Binding-site contacts:
Ligand atom O5 contacts residue THR256 of chain 1.A at 2.9 Å (h-bond).
Ligand atom C8 contacts residue PRO277 of chain 1.A at 4.2 Å (hydrophobic).
Ligand atom C2 contacts residue ASN254 of chain 1.A at 2.8 Å.
Ligand atom C3 contacts residue ASN254 of chain 1.A at 3.9 Å.
Ligand atom C1 contacts residue THR256 of chain 1.A at 3.6 Å.
Ligand atom O7 contacts residue PRO277 of chain 1.A at 4.5 Å.
Ligand atom N2 contacts residue ASN254 of chain 1.A at 3.5 Å (h-bond).
Ligand atom C5 contacts residue THR256 of chain 1.A at 4.1 Å.
Ligand atom O5 contacts residue ASN254 of chain 1.A at 1.9 Å (h-bond).
Ligand atom C6 contacts residue THR256 of chain 1.A at 4.2 Å.
Ligand atom N2 contacts residue PRO277 of chain 1.A at 3.9 Å.
Ligand atom C4 contacts residue ASN254 of chain 1.A at 4.1 Å.
Ligand atom O6 contacts residue ASN254 of chain 1.A at 3.5 Å (h-bond).
Ligand atom O7 contacts residue GLN257 of chain 1.A at 3.8 Å.
Ligand atom C6 contacts residue ASN254 of chain 1.A at 4.2 Å.
Ligand atom O6 contacts residue THR256 of chain 1.A at 3.7 Å.
Ligand atom C7 contacts residue ASN254 of chain 1.A at 4.4 Å.
Ligand atom C1 contacts residue ASN254 of chain 1.A at 1.4 Å.
Ligand atom C2 contacts residue THR256 of chain 1.A at 4.4 Å.
Ligand atom C7 contacts residue PRO277 of chain 1.A at 4.0 Å (hydrophobic).
Ligand atom C5 contacts residue ASN254 of chain 1.A at 3.2 Å.

Sequence of chain 1.A:
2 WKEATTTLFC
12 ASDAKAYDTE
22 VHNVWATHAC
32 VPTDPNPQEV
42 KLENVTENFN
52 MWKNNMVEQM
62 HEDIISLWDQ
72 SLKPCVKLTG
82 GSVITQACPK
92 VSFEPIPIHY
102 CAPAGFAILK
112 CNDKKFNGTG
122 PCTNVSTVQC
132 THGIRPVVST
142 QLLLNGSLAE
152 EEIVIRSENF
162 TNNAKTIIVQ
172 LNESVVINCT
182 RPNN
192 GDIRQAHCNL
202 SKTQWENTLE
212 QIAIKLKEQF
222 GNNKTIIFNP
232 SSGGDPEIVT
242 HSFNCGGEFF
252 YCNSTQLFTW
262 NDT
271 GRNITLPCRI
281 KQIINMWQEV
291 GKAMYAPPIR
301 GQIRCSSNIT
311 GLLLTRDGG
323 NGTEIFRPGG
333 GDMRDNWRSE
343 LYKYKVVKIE

The protein below binds the small molecule below.
Small molecule (SMILES): CC(=O)N[C@@H]1[C@@H](O)[C@H](O)[C@@H](CO)O[C@H]1O